Sequence of chain 2.A:
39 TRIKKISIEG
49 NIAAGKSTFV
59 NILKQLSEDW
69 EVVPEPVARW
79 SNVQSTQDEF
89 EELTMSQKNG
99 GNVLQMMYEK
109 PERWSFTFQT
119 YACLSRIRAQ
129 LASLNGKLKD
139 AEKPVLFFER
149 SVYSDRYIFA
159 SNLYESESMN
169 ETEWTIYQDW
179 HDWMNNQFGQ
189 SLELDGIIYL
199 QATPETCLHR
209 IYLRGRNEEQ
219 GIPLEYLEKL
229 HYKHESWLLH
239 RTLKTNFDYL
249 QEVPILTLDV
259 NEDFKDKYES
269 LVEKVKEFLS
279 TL

Binding-site contacts:
Ligand atom C7 contacts residue ARG148 of chain 2.A at 3.7 Å.
Ligand atom C8 contacts residue GLU73 of chain 2.A at 3.4 Å.
Ligand atom C7 contacts residue PHE157 of chain 2.A at 4.0 Å (hydrophobic).
Ligand atom O3 contacts residue ARG148 of chain 2.A at 2.9 Å (salt-bridge).
Ligand atom C6 contacts residue PHE116 of chain 2.A at 4.0 Å (hydrophobic).
Ligand atom C5 contacts residue ARG124 of chain 2.A at 3.8 Å.
Ligand atom C1 contacts residue PHE157 of chain 2.A at 3.2 Å (hydrophobic).
Ligand atom O2 contacts residue ARG148 of chain 2.A at 3.6 Å (salt-bridge).
Ligand atom C5 contacts residue PHE157 of chain 2.A at 3.7 Å (hydrophobic).
Ligand atom O1 contacts residue MET105 of chain 2.A at 3.6 Å.
Ligand atom O2 contacts residue PHE157 of chain 2.A at 4.0 Å.
Ligand atom N3 contacts residue ASP153 of chain 2.A at 2.9 Å (salt-bridge).
Ligand atom C4 contacts residue PHE157 of chain 2.A at 3.7 Å (hydrophobic).
Ligand atom S1 contacts residue TRP78 of chain 2.A at 3.6 Å.
Ligand atom C3 contacts residue ASP153 of chain 2.A at 3.7 Å.
Ligand atom S1 contacts residue LEU102 of chain 2.A at 3.6 Å.
Ligand atom N2 contacts residue PHE157 of chain 2.A at 3.2 Å.
Ligand atom C3 contacts residue PHE157 of chain 2.A at 3.4 Å (hydrophobic).
Ligand atom C5 contacts residue ASP153 of chain 2.A at 3.7 Å.
Ligand atom N3 contacts residue PHE157 of chain 2.A at 3.6 Å.
Ligand atom C1 contacts residue GLN117 of chain 2.A at 3.6 Å.
Ligand atom N3 contacts residue GLN117 of chain 2.A at 2.8 Å (h-bond).
Ligand atom C7 contacts residue GLU73 of chain 2.A at 3.9 Å.
Ligand atom O1 contacts residue GLN117 of chain 2.A at 3.5 Å (h-bond).
Ligand atom N2 contacts residue GLN117 of chain 2.A at 2.9 Å (h-bond).
Ligand atom O1 contacts residue PHE116 of chain 2.A at 3.6 Å.
Ligand atom N1 contacts residue PHE157 of chain 2.A at 3.5 Å.
Ligand atom N2 contacts residue PHE116 of chain 2.A at 3.5 Å.
Ligand atom C5 contacts residue GLU73 of chain 2.A at 3.8 Å.
Ligand atom O3 contacts residue GLU73 of chain 2.A at 3.6 Å.
Ligand atom C8 contacts residue ARG148 of chain 2.A at 3.6 Å.
Ligand atom C6 contacts residue TYR106 of chain 2.A at 3.3 Å (hydrophobic).
Ligand atom O1 contacts residue PHE157 of chain 2.A at 3.4 Å.
Ligand atom C7 contacts residue TRP78 of chain 2.A at 3.9 Å (hydrophobic).
Ligand atom C1 contacts residue PHE116 of chain 2.A at 3.6 Å (hydrophobic).
Ligand atom C3 contacts residue GLN117 of chain 2.A at 3.6 Å.
Ligand atom O2 contacts residue ILE50 of chain 2.A at 3.7 Å.
Ligand atom C6 contacts residue LEU102 of chain 2.A at 3.5 Å (hydrophobic).
Ligand atom O3 contacts residue ILE50 of chain 2.A at 3.6 Å.
Ligand atom N3 contacts residue ALA120 of chain 2.A at 3.9 Å.

A protein and the small-molecule ligand that binds it are described below.
Small molecule (SMILES): Nc1ccn([C@@H]2CS[C@H](CO)O2)c(=O)n1